This protein binds this small molecule.
Small molecule (SMILES): C[C@H](CCC(=O)O)[C@H]1CC[C@H]2[C@@H]3[C@H](O)C[C@@H]4C[C@H](O)CC[C@]4(C)[C@H]3C[C@H](O)[C@]12C

Binding-site contacts:
Ligand atom C18 contacts residue GLY22 of chain 1.G at 3.6 Å.
Ligand atom O26 contacts residue EDO1 of chain 1.NC at 3.8 Å.
Ligand atom C22 contacts residue PHE18 of chain 1.G at 4.2 Å (hydrophobic).
Ligand atom C11 contacts residue PHE21 of chain 1.G at 3.7 Å (hydrophobic).
Ligand atom O12 contacts residue PEK1 of chain 1.FB at 3.2 Å (h-bond).
Ligand atom O26 contacts residue ARG14 of chain 1.G at 2.9 Å (salt-bridge).
Ligand atom C20 contacts residue PHE18 of chain 1.G at 3.9 Å (hydrophobic).
Ligand atom C21 contacts residue PHE21 of chain 1.G at 4.2 Å (hydrophobic).
Ligand atom C19 contacts residue PHE21 of chain 1.G at 3.8 Å (hydrophobic).
Ligand atom C18 contacts residue PHE21 of chain 1.G at 4.1 Å (hydrophobic).
Ligand atom C2 contacts residue PEK1 of chain 1.FB at 4.0 Å.
Ligand atom C19 contacts residue PRO26 of chain 1.G at 4.4 Å (hydrophobic).
Ligand atom C21 contacts residue PHE18 of chain 1.G at 4.0 Å (hydrophobic).
Ligand atom C24 contacts residue ARG14 of chain 1.G at 3.7 Å.
Ligand atom O25 contacts residue ARG17 of chain 1.G at 4.3 Å.
Ligand atom O25 contacts residue ARG14 of chain 1.G at 3.0 Å (salt-bridge).
Ligand atom C16 contacts residue PHE18 of chain 1.G at 4.1 Å (hydrophobic).
Ligand atom C24 contacts residue EDO1 of chain 1.NC at 3.8 Å.
Ligand atom C11 contacts residue PEK1 of chain 1.FB at 3.9 Å.
Ligand atom C24 contacts residue ARG17 of chain 1.G at 3.5 Å.
Ligand atom C18 contacts residue PHE18 of chain 1.G at 3.8 Å (hydrophobic).
Ligand atom C1 contacts residue PEK1 of chain 1.FB at 3.9 Å.
Ligand atom C12 contacts residue PEK1 of chain 1.FB at 4.0 Å.
Ligand atom C23 contacts residue ARG17 of chain 1.G at 3.9 Å.
Ligand atom C21 contacts residue ARG17 of chain 1.G at 4.2 Å.
Ligand atom C12 contacts residue PHE21 of chain 1.G at 3.9 Å (hydrophobic).
Ligand atom O25 contacts residue EDO1 of chain 1.NC at 3.4 Å.
Ligand atom O26 contacts residue ARG17 of chain 1.G at 3.0 Å (salt-bridge).

Sequence of chain 1.G:
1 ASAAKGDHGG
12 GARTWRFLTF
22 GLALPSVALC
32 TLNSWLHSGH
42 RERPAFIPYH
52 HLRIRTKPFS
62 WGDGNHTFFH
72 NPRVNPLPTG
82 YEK